The protein below binds the small molecule below.
Small molecule (SMILES): Cc1ccc(-n2c(=O)ccc3cnc4cc(-c5ccc(NS(C)(=O)=O)cc5)ccc4c32)cc1NC(=O)CCO

Binding-site contacts:
Ligand atom C22 contacts residue ALA46 of chain 1.B at 3.8 Å (hydrophobic).
Ligand atom C27 contacts residue LEU146 of chain 1.B at 3.8 Å (hydrophobic).
Ligand atom C5 contacts residue SER96 of chain 1.B at 3.8 Å.
Ligand atom C10 contacts residue ASN97 of chain 1.B at 3.9 Å.
Ligand atom C25 contacts residue SER96 of chain 1.B at 3.5 Å.
Ligand atom C29 contacts residue ILE95 of chain 1.B at 3.7 Å (hydrophobic).
Ligand atom O19 contacts residue SER96 of chain 1.B at 3.8 Å.
Ligand atom C1 contacts residue CYS99 of chain 1.B at 1.9 Å (hydrophobic).
Ligand atom C1 contacts residue ASN102 of chain 1.B at 3.5 Å.
Ligand atom C33 contacts residue GLY98 of chain 1.B at 3.9 Å.
Ligand atom C10 contacts residue SER96 of chain 1.B at 3.4 Å.
Ligand atom N28 contacts residue ILE95 of chain 1.B at 3.2 Å (h-bond).
Ligand atom C5 contacts residue GLY98 of chain 1.B at 3.1 Å.
Ligand atom C30 contacts residue LEU146 of chain 1.B at 3.9 Å (hydrophobic).
Ligand atom C33 contacts residue ILE95 of chain 1.B at 3.2 Å (hydrophobic).
Ligand atom C5 contacts residue TYR94 of chain 1.B at 3.9 Å (hydrophobic).
Ligand atom C5 contacts residue ILE95 of chain 1.B at 3.6 Å (hydrophobic).
Ligand atom C29 contacts residue ALA46 of chain 1.B at 3.8 Å (hydrophobic).
Ligand atom C2 contacts residue CYS99 of chain 1.B at 2.6 Å (hydrophobic).
Ligand atom C29 contacts residue GLU93 of chain 1.B at 3.5 Å.
Ligand atom C33 contacts residue TYR94 of chain 1.B at 3.7 Å (hydrophobic).
Ligand atom C5 contacts residue ASN97 of chain 1.B at 3.9 Å.
Ligand atom C10 contacts residue TYR94 of chain 1.B at 3.9 Å (hydrophobic).
Ligand atom C23 contacts residue ALA46 of chain 1.B at 3.8 Å (hydrophobic).
Ligand atom C9 contacts residue VAL34 of chain 1.B at 3.7 Å (hydrophobic).
Ligand atom C12 contacts residue SER28 of chain 1.B at 3.9 Å.
Ligand atom C22 contacts residue THR92 of chain 1.B at 3.6 Å.
Ligand atom O25 contacts residue LYS48 of chain 1.B at 2.9 Å (salt-bridge).
Ligand atom C20 contacts residue LYS48 of chain 1.B at 3.9 Å.
Ligand atom C3 contacts residue CYS99 of chain 1.B at 3.5 Å (hydrophobic).
Ligand atom C26 contacts residue LEU146 of chain 1.B at 3.5 Å (hydrophobic).
Ligand atom C32 contacts residue GLY98 of chain 1.B at 3.6 Å.
Ligand atom C4 contacts residue GLY98 of chain 1.B at 3.5 Å.
Ligand atom C22 contacts residue LEU146 of chain 1.B at 3.8 Å (hydrophobic).
Ligand atom O4 contacts residue CYS99 of chain 1.B at 3.4 Å.
Ligand atom C23 contacts residue LEU146 of chain 1.B at 3.8 Å (hydrophobic).
Ligand atom C10 contacts residue GLY98 of chain 1.B at 3.7 Å.
Ligand atom C8 contacts residue GLY27 of chain 1.B at 3.8 Å.
Ligand atom C24 contacts residue LEU146 of chain 1.B at 3.6 Å (hydrophobic).
Ligand atom C2 contacts residue ARG143 of chain 1.B at 3.4 Å.

Sequence of chain 1.B:
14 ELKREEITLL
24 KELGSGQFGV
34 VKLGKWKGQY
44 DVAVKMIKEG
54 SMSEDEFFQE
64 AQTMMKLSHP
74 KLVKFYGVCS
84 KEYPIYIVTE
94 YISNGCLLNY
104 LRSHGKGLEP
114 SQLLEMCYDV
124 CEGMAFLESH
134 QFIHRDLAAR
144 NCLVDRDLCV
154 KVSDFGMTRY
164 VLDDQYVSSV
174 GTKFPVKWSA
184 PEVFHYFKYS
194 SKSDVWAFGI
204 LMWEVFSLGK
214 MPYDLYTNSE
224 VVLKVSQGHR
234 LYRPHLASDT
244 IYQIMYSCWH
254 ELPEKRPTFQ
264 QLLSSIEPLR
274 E